Binding-site contacts:
Ligand atom C3' contacts residue TYR114 of chain 1.A at 4.0 Å (hydrophobic).
Ligand atom N3 contacts residue TYR116 of chain 1.A at 3.3 Å.
Ligand atom C1' contacts residue ARG88 of chain 1.A at 4.0 Å.
Ligand atom C4' contacts residue ARG88 of chain 1.A at 3.8 Å.
Ligand atom O6P contacts residue ARG88 of chain 1.A at 2.8 Å (salt-bridge).
Ligand atom C6 contacts residue TYR114 of chain 1.A at 4.0 Å (hydrophobic).
Ligand atom O5P contacts residue CA1 of chain 1.B at 2.7 Å.
Ligand atom P2 contacts residue ARG88 of chain 1.A at 4.0 Å.
Ligand atom C2 contacts residue TYR116 of chain 1.A at 3.6 Å (hydrophobic).
Ligand atom O2P contacts residue TYR86 of chain 1.A at 3.1 Å (h-bond).
Ligand atom O2 contacts residue ASP84 of chain 1.A at 3.8 Å.
Ligand atom O5' contacts residue ARG36 of chain 1.A at 3.5 Å (salt-bridge).
Ligand atom C5M contacts residue LEU37 of chain 1.A at 4.0 Å (hydrophobic).
Ligand atom O4' contacts residue ARG88 of chain 1.A at 2.9 Å (salt-bridge).
Ligand atom O2 contacts residue TYR116 of chain 1.A at 3.9 Å.
Ligand atom O3' contacts residue LYS85 of chain 1.A at 3.0 Å (salt-bridge).
Ligand atom O4 contacts residue LEU90 of chain 1.A at 3.6 Å.
Ligand atom O5P contacts residue ARG36 of chain 1.A at 2.8 Å (salt-bridge).
Ligand atom C2 contacts residue ASP84 of chain 1.A at 3.9 Å.
Ligand atom O1P contacts residue TYR86 of chain 1.A at 2.9 Å (h-bond).
Ligand atom C5M contacts residue TYR114 of chain 1.A at 3.6 Å (hydrophobic).
Ligand atom P1 contacts residue TYR86 of chain 1.A at 3.5 Å.
Ligand atom C5M contacts residue ARG36 of chain 1.A at 3.7 Å.
Ligand atom O5' contacts residue ARG88 of chain 1.A at 3.1 Å (salt-bridge).
Ligand atom C2' contacts residue TYR114 of chain 1.A at 3.8 Å (hydrophobic).
Ligand atom O5P contacts residue ASP41 of chain 1.A at 3.2 Å (salt-bridge).
Ligand atom C5 contacts residue TYR114 of chain 1.A at 3.8 Å (hydrophobic).
Ligand atom P2 contacts residue ARG36 of chain 1.A at 3.5 Å.
Ligand atom O4 contacts residue LEU38 of chain 1.A at 4.0 Å.
Ligand atom C4 contacts residue TYR116 of chain 1.A at 3.6 Å (hydrophobic).
Ligand atom C4 contacts residue LEU90 of chain 1.A at 3.8 Å (hydrophobic).
Ligand atom C5' contacts residue ARG88 of chain 1.A at 4.0 Å.
Ligand atom C2' contacts residue TYR116 of chain 1.A at 3.7 Å (hydrophobic).
Ligand atom O6P contacts residue ARG36 of chain 1.A at 3.0 Å (salt-bridge).
Ligand atom P2 contacts residue CA1 of chain 1.B at 3.9 Å.
Ligand atom P1 contacts residue LYS85 of chain 1.A at 3.3 Å.
Ligand atom O4 contacts residue TYR116 of chain 1.A at 3.8 Å.
Ligand atom O3' contacts residue TYR86 of chain 1.A at 3.9 Å.
Ligand atom C5' contacts residue TYR114 of chain 1.A at 3.4 Å (hydrophobic).
Ligand atom O2P contacts residue LYS85 of chain 1.A at 2.5 Å (salt-bridge).

The protein below binds the small molecule below.
Small molecule (SMILES): Cc1cn([C@H]2C[C@H](OP(=O)(O)O)[C@@H](COP(=O)(O)O)O2)c(=O)[nH]c1=O

Sequence of chain 1.A:
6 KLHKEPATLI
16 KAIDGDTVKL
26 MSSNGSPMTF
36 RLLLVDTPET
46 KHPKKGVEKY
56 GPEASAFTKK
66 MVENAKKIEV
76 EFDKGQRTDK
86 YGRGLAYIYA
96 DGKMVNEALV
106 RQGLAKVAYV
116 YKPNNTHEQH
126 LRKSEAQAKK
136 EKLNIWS